Binding-site contacts:
Ligand atom C7 contacts residue ASN328 of chain 1.B at 4.2 Å.
Ligand atom N2 contacts residue ASN328 of chain 1.B at 3.5 Å (h-bond).
Ligand atom O6 contacts residue ASN328 of chain 1.B at 3.6 Å.
Ligand atom O4 contacts residue ASN328 of chain 1.B at 3.9 Å.
Ligand atom C4 contacts residue ASN328 of chain 1.B at 4.0 Å.
Ligand atom C8 contacts residue ASN328 of chain 1.B at 4.1 Å.
Ligand atom C2 contacts residue ASN328 of chain 1.B at 4.3 Å.
Ligand atom C1 contacts residue ASN328 of chain 1.B at 4.1 Å.
Ligand atom O3 contacts residue ASN328 of chain 1.B at 4.5 Å.
Ligand atom C8 contacts residue ILE329 of chain 1.B at 3.7 Å (hydrophobic).
Ligand atom C3 contacts residue ASN328 of chain 1.B at 3.8 Å.
Ligand atom O5 contacts residue ASN328 of chain 1.B at 4.2 Å.
Ligand atom C5 contacts residue ASN328 of chain 1.B at 3.4 Å.
Ligand atom C6 contacts residue ASN328 of chain 1.B at 4.1 Å.

Sequence of chain 1.B:
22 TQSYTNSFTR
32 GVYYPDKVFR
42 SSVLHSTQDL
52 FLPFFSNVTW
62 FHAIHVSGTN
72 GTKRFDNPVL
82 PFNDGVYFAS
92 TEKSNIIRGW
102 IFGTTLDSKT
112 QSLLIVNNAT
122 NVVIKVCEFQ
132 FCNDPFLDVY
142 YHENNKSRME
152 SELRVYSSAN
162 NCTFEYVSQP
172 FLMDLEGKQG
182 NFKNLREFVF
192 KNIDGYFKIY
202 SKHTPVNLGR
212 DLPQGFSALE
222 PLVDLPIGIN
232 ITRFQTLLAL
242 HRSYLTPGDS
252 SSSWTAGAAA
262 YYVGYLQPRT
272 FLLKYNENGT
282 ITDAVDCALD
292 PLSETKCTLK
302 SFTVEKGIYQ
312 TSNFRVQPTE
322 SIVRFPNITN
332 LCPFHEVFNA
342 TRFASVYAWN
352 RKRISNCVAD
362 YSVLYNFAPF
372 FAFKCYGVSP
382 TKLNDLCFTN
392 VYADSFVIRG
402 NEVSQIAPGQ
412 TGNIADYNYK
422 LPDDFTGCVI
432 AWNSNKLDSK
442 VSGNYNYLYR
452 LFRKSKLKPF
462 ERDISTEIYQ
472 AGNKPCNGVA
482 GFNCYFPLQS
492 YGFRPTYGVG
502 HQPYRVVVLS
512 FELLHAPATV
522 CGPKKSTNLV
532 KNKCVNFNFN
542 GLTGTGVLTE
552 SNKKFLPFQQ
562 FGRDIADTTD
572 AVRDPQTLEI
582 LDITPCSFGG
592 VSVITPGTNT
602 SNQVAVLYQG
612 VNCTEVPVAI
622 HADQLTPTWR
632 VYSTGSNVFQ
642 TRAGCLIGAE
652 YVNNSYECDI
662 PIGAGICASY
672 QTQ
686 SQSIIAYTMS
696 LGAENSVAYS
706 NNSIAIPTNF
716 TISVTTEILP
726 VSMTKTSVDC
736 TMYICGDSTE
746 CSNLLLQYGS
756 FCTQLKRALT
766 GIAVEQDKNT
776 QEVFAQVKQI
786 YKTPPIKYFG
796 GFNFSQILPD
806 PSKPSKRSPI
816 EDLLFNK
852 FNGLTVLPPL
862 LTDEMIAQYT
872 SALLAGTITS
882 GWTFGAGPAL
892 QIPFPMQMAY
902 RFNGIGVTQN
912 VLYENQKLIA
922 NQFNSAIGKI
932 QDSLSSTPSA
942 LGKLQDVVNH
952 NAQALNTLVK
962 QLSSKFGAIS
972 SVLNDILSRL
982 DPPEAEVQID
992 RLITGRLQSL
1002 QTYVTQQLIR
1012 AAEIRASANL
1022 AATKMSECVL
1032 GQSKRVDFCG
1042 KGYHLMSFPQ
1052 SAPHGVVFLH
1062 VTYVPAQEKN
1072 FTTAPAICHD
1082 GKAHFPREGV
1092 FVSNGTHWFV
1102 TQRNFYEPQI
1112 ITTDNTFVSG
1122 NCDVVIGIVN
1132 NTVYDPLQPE

A protein and the small-molecule ligand that binds it are described below.
Small molecule (SMILES): CC(=O)N[C@@H]1[C@@H](O)[C@H](O)[C@@H](CO)O[C@H]1O